Binding-site contacts:
Ligand atom C3 contacts residue LEU897 of chain 1.A at 4.3 Å (hydrophobic).
Ligand atom C4 contacts residue LEU897 of chain 1.A at 4.5 Å (hydrophobic).
Ligand atom C7 contacts residue LEU897 of chain 1.A at 3.9 Å (hydrophobic).
Ligand atom C1 contacts residue ASN692 of chain 1.A at 1.4 Å.
Ligand atom C5 contacts residue GLN901 of chain 1.A at 4.3 Å.
Ligand atom C4 contacts residue ASN692 of chain 1.A at 4.2 Å.
Ligand atom C2 contacts residue GLN1046 of chain 1.A at 4.5 Å.
Ligand atom O6 contacts residue THR694 of chain 1.A at 4.4 Å.
Ligand atom N2 contacts residue ASN692 of chain 1.A at 2.9 Å (h-bond).
Ligand atom C7 contacts residue ASN692 of chain 1.A at 3.2 Å.
Ligand atom O7 contacts residue ASN692 of chain 1.A at 3.0 Å (h-bond).
Ligand atom C6 contacts residue GLN901 of chain 1.A at 4.2 Å.
Ligand atom C5 contacts residue ASN692 of chain 1.A at 3.6 Å.
Ligand atom O7 contacts residue LEU897 of chain 1.A at 3.0 Å.
Ligand atom O6 contacts residue GLN901 of chain 1.A at 4.1 Å.
Ligand atom C3 contacts residue ASN692 of chain 1.A at 3.8 Å.
Ligand atom C1 contacts residue GLN1046 of chain 1.A at 4.3 Å.
Ligand atom C8 contacts residue LEU897 of chain 1.A at 4.3 Å (hydrophobic).
Ligand atom O5 contacts residue ASN692 of chain 1.A at 2.4 Å (h-bond).
Ligand atom C7 contacts residue GLN1046 of chain 1.A at 3.8 Å.
Ligand atom C8 contacts residue ASN692 of chain 1.A at 4.4 Å.
Ligand atom C5 contacts residue LEU897 of chain 1.A at 4.0 Å (hydrophobic).
Ligand atom C1 contacts residue LEU897 of chain 1.A at 4.3 Å (hydrophobic).
Ligand atom C2 contacts residue ASN692 of chain 1.A at 2.5 Å.
Ligand atom C6 contacts residue LEU897 of chain 1.A at 4.4 Å (hydrophobic).
Ligand atom O7 contacts residue GLN1046 of chain 1.A at 2.7 Å (h-bond).
Ligand atom O5 contacts residue GLN1046 of chain 1.A at 4.2 Å.
Ligand atom O4 contacts residue LEU897 of chain 1.A at 3.9 Å.

The small molecule below binds the protein below.
Small molecule (SMILES): CC(=O)N[C@H]1[C@H](O[C@H]2[C@H](O)[C@@H](NC(C)=O)CO[C@@H]2CO)O[C@H](CO)[C@@H](O)[C@@H]1O

Sequence of chain 1.A:
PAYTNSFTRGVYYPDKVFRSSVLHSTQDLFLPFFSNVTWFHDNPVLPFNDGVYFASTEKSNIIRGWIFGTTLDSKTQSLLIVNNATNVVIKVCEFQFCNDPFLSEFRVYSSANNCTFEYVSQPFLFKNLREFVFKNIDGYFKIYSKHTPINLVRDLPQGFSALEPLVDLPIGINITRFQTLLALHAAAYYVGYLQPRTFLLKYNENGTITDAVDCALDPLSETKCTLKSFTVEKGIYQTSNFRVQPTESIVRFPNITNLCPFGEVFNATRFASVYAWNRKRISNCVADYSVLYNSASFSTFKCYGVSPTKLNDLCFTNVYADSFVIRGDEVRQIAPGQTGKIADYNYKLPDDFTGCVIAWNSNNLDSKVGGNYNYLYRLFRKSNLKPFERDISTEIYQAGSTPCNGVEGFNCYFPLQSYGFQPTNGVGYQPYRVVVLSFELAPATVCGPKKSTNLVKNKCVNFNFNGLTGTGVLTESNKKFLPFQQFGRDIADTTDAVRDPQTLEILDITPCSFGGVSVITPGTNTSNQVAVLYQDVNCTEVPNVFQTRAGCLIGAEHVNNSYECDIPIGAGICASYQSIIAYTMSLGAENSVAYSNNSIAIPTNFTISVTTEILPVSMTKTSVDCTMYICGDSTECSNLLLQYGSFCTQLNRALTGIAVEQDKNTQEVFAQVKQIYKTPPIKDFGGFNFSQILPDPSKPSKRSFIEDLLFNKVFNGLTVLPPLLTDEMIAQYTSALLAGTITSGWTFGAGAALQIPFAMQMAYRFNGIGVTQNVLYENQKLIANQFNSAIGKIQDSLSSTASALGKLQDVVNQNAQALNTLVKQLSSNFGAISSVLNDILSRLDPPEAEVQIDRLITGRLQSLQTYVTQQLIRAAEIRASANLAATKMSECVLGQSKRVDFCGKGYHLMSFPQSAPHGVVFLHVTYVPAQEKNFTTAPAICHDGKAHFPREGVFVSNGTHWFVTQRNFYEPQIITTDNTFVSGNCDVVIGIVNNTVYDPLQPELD